A small-molecule ligand and the protein it binds are described below.
Small molecule (SMILES): CC[C@H](C)[C@H](NC(=O)[C@H](CO)NC(=O)[C@H](CCCN=C(N)N)NC(=O)[C@@H](NC(=O)[C@@H]1CCCN1C(=O)[C@@H]1CCCN1C(=O)[C@H](C)N)C(C)C)C(=O)N[C@H](C=O)Cc1ccc(O)cc1

Sequence of chain 6.T:
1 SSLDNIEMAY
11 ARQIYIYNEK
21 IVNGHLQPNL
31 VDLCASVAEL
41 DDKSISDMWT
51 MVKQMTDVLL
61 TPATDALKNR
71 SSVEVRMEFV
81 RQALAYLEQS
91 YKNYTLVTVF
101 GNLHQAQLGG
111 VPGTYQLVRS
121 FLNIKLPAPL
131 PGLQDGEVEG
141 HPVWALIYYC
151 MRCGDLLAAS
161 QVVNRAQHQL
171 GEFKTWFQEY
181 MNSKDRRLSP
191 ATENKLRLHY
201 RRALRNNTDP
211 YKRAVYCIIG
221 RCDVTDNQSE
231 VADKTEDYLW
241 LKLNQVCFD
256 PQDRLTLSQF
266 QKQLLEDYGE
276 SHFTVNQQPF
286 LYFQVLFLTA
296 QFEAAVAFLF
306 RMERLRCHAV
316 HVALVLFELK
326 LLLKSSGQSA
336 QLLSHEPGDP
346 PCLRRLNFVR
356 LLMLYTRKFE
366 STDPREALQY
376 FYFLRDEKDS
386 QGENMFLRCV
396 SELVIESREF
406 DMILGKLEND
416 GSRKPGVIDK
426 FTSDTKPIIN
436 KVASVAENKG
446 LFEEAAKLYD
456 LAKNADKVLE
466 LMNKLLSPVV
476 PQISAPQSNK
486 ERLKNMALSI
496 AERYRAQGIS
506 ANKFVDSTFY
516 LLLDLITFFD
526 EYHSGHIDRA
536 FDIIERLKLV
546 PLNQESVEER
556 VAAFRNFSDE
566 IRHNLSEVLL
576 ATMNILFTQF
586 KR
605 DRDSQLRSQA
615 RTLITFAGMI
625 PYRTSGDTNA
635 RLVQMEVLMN

Binding-site contacts:
Ligand atom N contacts residue ASN227 of chain 6.T at 3.0 Å (h-bond).
Ligand atom O contacts residue LEU286 of chain 6.T at 3.2 Å.
Ligand atom CG contacts residue LYS234 of chain 6.T at 3.3 Å.
Ligand atom CG2 contacts residue LEU286 of chain 6.T at 3.7 Å (hydrophobic).
Ligand atom CB contacts residue TYR238 of chain 6.T at 3.6 Å (hydrophobic).
Ligand atom C contacts residue ASN227 of chain 6.T at 3.5 Å.
Ligand atom O contacts residue ASN281 of chain 6.T at 2.6 Å (h-bond).
Ligand atom C contacts residue TYR94 of chain 6.T at 4.0 Å (hydrophobic).
Ligand atom CG2 contacts residue GLU236 of chain 6.T at 3.3 Å.
Ligand atom CD contacts residue HIS277 of chain 6.T at 3.9 Å.
Ligand atom C contacts residue ASN281 of chain 6.T at 3.8 Å.
Ligand atom O contacts residue ASN227 of chain 6.T at 3.6 Å.
Ligand atom CG2 contacts residue ASN281 of chain 6.T at 3.6 Å.
Ligand atom CG contacts residue ASP233 of chain 6.T at 3.0 Å.
Ligand atom CB contacts residue HIS277 of chain 6.T at 3.7 Å.
Ligand atom CB contacts residue LEU286 of chain 6.T at 3.9 Å (hydrophobic).
Ligand atom CG2 contacts residue HIS277 of chain 6.T at 3.3 Å.
Ligand atom N contacts residue THR235 of chain 6.T at 3.5 Å (h-bond).
Ligand atom CG2 contacts residue PHE278 of chain 6.T at 3.7 Å (hydrophobic).
Ligand atom CG contacts residue TYR273 of chain 6.T at 3.6 Å (hydrophobic).
Ligand atom CB contacts residue ASP233 of chain 6.T at 3.0 Å.
Ligand atom CG contacts residue HIS277 of chain 6.T at 3.8 Å.
Ligand atom C contacts residue THR235 of chain 6.T at 3.6 Å.
Ligand atom C contacts residue LEU286 of chain 6.T at 3.8 Å (hydrophobic).
Ligand atom CG1 contacts residue VAL280 of chain 6.T at 4.0 Å (hydrophobic).
Ligand atom O contacts residue LYS234 of chain 6.T at 3.6 Å.
Ligand atom CD1 contacts residue TYR91 of chain 6.T at 3.9 Å (hydrophobic).
Ligand atom CD contacts residue TYR273 of chain 6.T at 3.3 Å (hydrophobic).
Ligand atom O contacts residue TYR94 of chain 6.T at 2.9 Å.
Ligand atom N contacts residue TYR273 of chain 6.T at 3.9 Å.
Ligand atom O contacts residue THR235 of chain 6.T at 3.0 Å (h-bond).
Ligand atom CA contacts residue THR235 of chain 6.T at 3.6 Å.
Ligand atom CA contacts residue ASN227 of chain 6.T at 3.7 Å.
Ligand atom CG1 contacts residue TYR94 of chain 6.T at 3.8 Å (hydrophobic).
Ligand atom O contacts residue HIS277 of chain 6.T at 3.4 Å.
Ligand atom CD1 contacts residue TYR94 of chain 6.T at 3.5 Å (hydrophobic).
Ligand atom C contacts residue THR235 of chain 6.T at 3.6 Å.
Ligand atom C contacts residue THR235 of chain 6.T at 3.6 Å.
Ligand atom O contacts residue THR235 of chain 6.T at 3.1 Å (h-bond).
Ligand atom N contacts residue THR235 of chain 6.T at 3.9 Å.